Sequence of chain 2.D:
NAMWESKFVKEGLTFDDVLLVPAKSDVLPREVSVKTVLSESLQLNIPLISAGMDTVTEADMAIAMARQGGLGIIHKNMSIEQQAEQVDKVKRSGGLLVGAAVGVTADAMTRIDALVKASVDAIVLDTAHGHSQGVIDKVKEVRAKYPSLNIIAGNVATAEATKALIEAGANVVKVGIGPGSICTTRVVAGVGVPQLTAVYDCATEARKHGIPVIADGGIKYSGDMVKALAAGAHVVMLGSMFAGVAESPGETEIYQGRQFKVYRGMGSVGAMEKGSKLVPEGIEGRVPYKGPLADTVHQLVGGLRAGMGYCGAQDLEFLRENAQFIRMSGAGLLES

The small molecule below binds the protein below.
Small molecule (SMILES): C[C@H](Oc1cccc2ccccc12)C(=O)Nc1ccc2oc(-c3ccncc3)nc2c1

Sequence of chain 2.A:
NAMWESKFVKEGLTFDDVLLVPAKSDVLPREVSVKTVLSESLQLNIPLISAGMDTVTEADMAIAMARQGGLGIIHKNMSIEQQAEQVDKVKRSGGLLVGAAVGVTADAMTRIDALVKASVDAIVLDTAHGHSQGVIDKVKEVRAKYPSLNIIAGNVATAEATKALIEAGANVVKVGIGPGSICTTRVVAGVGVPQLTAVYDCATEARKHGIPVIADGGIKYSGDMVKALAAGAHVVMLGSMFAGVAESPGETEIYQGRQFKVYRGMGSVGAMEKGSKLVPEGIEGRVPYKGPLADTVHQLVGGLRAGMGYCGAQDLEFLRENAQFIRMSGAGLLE

Binding-site contacts:
Ligand atom C6 contacts residue SER47 of chain 2.A at 3.5 Å.
Ligand atom C3 contacts residue LEU50 of chain 2.A at 3.4 Å (hydrophobic).
Ligand atom C10 contacts residue GLU313 of chain 2.D at 3.7 Å.
Ligand atom C5 contacts residue SER47 of chain 2.A at 3.4 Å.
Ligand atom C14 contacts residue GLU313 of chain 2.D at 3.9 Å.
Ligand atom C12 contacts residue TYR342 of chain 2.A at 3.8 Å (hydrophobic).
Ligand atom C7 contacts residue PRO51 of chain 2.A at 3.9 Å (hydrophobic).
Ligand atom C46 contacts residue MET288 of chain 2.D at 3.6 Å (hydrophobic).
Ligand atom C4 contacts residue LEU50 of chain 2.A at 3.7 Å (hydrophobic).
Ligand atom C46 contacts residue GLY289 of chain 2.D at 3.6 Å.
Ligand atom C13 contacts residue LEU310 of chain 2.D at 3.8 Å (hydrophobic).
Ligand atom C17 contacts residue ALA150 of chain 2.D at 3.5 Å (hydrophobic).
Ligand atom C17 contacts residue GLU313 of chain 2.D at 3.5 Å.
Ligand atom C11 contacts residue GLU313 of chain 2.D at 3.4 Å.
Ligand atom C43 contacts residue IMP1 of chain 2.X at 3.8 Å.
Ligand atom C15 contacts residue MET294 of chain 2.D at 3.7 Å (hydrophobic).
Ligand atom C5 contacts residue VAL49 of chain 2.A at 3.9 Å (hydrophobic).
Ligand atom C6 contacts residue VAL49 of chain 2.A at 3.7 Å (hydrophobic).
Ligand atom O2 contacts residue ALA150 of chain 2.D at 3.5 Å.
Ligand atom C18 contacts residue TYR342 of chain 2.A at 3.7 Å (hydrophobic).
Ligand atom C5 contacts residue SER154 of chain 2.D at 3.5 Å.
Ligand atom C12 contacts residue ALA338 of chain 2.A at 3.7 Å (hydrophobic).
Ligand atom C16 contacts residue ALA150 of chain 2.D at 3.8 Å (hydrophobic).
Ligand atom N2 contacts residue SER154 of chain 2.D at 3.2 Å.
Ligand atom C18 contacts residue ALA150 of chain 2.D at 3.4 Å (hydrophobic).
Ligand atom O3 contacts residue GLY289 of chain 2.D at 3.7 Å.
Ligand atom C45 contacts residue GLY289 of chain 2.D at 3.9 Å.
Ligand atom O2 contacts residue LEU310 of chain 2.D at 3.8 Å.
Ligand atom C19 contacts residue ALA150 of chain 2.D at 3.7 Å (hydrophobic).
Ligand atom C44 contacts residue MET288 of chain 2.D at 3.5 Å (hydrophobic).
Ligand atom N3 contacts residue GLU313 of chain 2.D at 3.1 Å (salt-bridge).
Ligand atom C4 contacts residue SER154 of chain 2.D at 3.6 Å.
Ligand atom C20 contacts residue IMP1 of chain 2.X at 3.8 Å.
Ligand atom C18 contacts residue IMP1 of chain 2.X at 3.4 Å.
Ligand atom C11 contacts residue TYR342 of chain 2.A at 3.6 Å (hydrophobic).
Ligand atom C17 contacts residue TYR342 of chain 2.A at 3.8 Å (hydrophobic).
Ligand atom C19 contacts residue IMP1 of chain 2.X at 3.4 Å.
Ligand atom C15 contacts residue LEU310 of chain 2.D at 3.6 Å (hydrophobic).
Ligand atom C15 contacts residue VAL311 of chain 2.D at 3.6 Å (hydrophobic).
Ligand atom C45 contacts residue MET288 of chain 2.D at 3.4 Å (hydrophobic).